The protein below binds the small molecule below.
Small molecule (SMILES): O=C(N[C@H](CO)c1ccc(F)c(Cl)c1)N1CCc2cnc(NC3CCOCC3)nc2C1

Sequence of chain 1.A:
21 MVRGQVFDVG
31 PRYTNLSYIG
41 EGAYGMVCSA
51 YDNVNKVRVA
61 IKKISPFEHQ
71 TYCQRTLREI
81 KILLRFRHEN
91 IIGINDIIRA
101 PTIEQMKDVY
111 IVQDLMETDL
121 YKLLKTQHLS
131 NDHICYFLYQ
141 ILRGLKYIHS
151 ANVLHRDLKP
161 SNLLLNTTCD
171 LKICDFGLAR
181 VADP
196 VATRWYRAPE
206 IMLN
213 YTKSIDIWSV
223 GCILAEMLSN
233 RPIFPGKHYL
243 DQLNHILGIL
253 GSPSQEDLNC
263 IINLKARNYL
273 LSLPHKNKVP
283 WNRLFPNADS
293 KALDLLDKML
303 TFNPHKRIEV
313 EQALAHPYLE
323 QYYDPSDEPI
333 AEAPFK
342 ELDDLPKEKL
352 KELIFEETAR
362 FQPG

Binding-site contacts:
Ligand atom O10 contacts residue ASP175 of chain 1.A at 2.7 Å (salt-bridge).
Ligand atom C4 contacts residue VAL47 of chain 1.A at 3.5 Å (hydrophobic).
Ligand atom CL1 contacts residue GLY40 of chain 1.A at 3.6 Å.
Ligand atom C17 contacts residue LEU164 of chain 1.A at 3.5 Å (hydrophobic).
Ligand atom O13 contacts residue LYS62 of chain 1.A at 2.8 Å (salt-bridge).
Ligand atom C27 contacts residue GLU117 of chain 1.A at 3.7 Å.
Ligand atom C26 contacts residue GLU117 of chain 1.A at 3.5 Å.
Ligand atom CL1 contacts residue GLU41 of chain 1.A at 3.4 Å.
Ligand atom O28 contacts residue LYS122 of chain 1.A at 3.2 Å (salt-bridge).
Ligand atom C9 contacts residue ASN162 of chain 1.A at 3.5 Å.
Ligand atom C16 contacts residue LEU164 of chain 1.A at 3.8 Å (hydrophobic).
Ligand atom O28 contacts residue GLU117 of chain 1.A at 3.6 Å.
Ligand atom C29 contacts residue ASP119 of chain 1.A at 3.6 Å.
Ligand atom C20 contacts residue MET116 of chain 1.A at 3.7 Å (hydrophobic).
Ligand atom CL1 contacts residue VAL47 of chain 1.A at 3.5 Å.
Ligand atom F32 contacts residue GLY42 of chain 1.A at 3.2 Å.
Ligand atom C15 contacts residue GLN113 of chain 1.A at 3.1 Å.
Ligand atom C30 contacts residue THR118 of chain 1.A at 3.8 Å.
Ligand atom C2 contacts residue LYS62 of chain 1.A at 3.6 Å.
Ligand atom F32 contacts residue GLY45 of chain 1.A at 3.2 Å.
Ligand atom F32 contacts residue GLU41 of chain 1.A at 3.8 Å.
Ligand atom N24 contacts residue MET116 of chain 1.A at 2.8 Å (h-bond).
Ligand atom C9 contacts residue ASP175 of chain 1.A at 3.6 Å.
Ligand atom C18 contacts residue ASP114 of chain 1.A at 3.2 Å.
Ligand atom C18 contacts residue LEU164 of chain 1.A at 3.7 Å (hydrophobic).
Ligand atom C29 contacts residue LYS122 of chain 1.A at 3.8 Å.
Ligand atom C18 contacts residue ALA60 of chain 1.A at 3.5 Å (hydrophobic).
Ligand atom C26 contacts residue MET116 of chain 1.A at 3.3 Å (hydrophobic).
Ligand atom C16 contacts residue GLN113 of chain 1.A at 3.6 Å.
Ligand atom N19 contacts residue ASP114 of chain 1.A at 3.8 Å.
Ligand atom C1 contacts residue LYS62 of chain 1.A at 3.7 Å.
Ligand atom C27 contacts residue LYS122 of chain 1.A at 3.5 Å.
Ligand atom C7 contacts residue ASP175 of chain 1.A at 3.7 Å.
Ligand atom O10 contacts residue ASN162 of chain 1.A at 3.2 Å (h-bond).
Ligand atom C17 contacts residue ALA60 of chain 1.A at 3.8 Å (hydrophobic).
Ligand atom C25 contacts residue MET116 of chain 1.A at 3.6 Å (hydrophobic).
Ligand atom C29 contacts residue THR118 of chain 1.A at 3.8 Å.
Ligand atom O28 contacts residue THR118 of chain 1.A at 3.5 Å.
Ligand atom C18 contacts residue MET116 of chain 1.A at 3.6 Å (hydrophobic).
Ligand atom N19 contacts residue MET116 of chain 1.A at 2.9 Å (h-bond).